Binding-site contacts:
Ligand atom CAF contacts residue VAL318 of chain 1.C at 3.4 Å (hydrophobic).
Ligand atom CAQ contacts residue TYR324 of chain 1.C at 3.6 Å (hydrophobic).
Ligand atom CAA contacts residue TYR354 of chain 1.C at 3.5 Å (hydrophobic).
Ligand atom OAC contacts residue VAL85 of chain 1.C at 3.4 Å.
Ligand atom SAK contacts residue TRP356 of chain 1.C at 3.5 Å.
Ligand atom SAK contacts residue GLY495 of chain 1.C at 4.0 Å.
Ligand atom CAN contacts residue VAL318 of chain 1.C at 3.9 Å (hydrophobic).
Ligand atom CAB contacts residue VAL85 of chain 1.C at 4.1 Å (hydrophobic).
Ligand atom CAB contacts residue VAL318 of chain 1.C at 3.9 Å (hydrophobic).
Ligand atom CAG contacts residue VAL492 of chain 1.C at 3.7 Å (hydrophobic).
Ligand atom CAH contacts residue VAL318 of chain 1.C at 3.8 Å (hydrophobic).
Ligand atom OAC contacts residue ARG89 of chain 1.C at 3.0 Å (salt-bridge).
Ligand atom OAD contacts residue TYR324 of chain 1.C at 2.6 Å (h-bond).
Ligand atom CAL contacts residue ARG89 of chain 1.C at 3.6 Å.
Ligand atom CAL contacts residue TYR324 of chain 1.C at 3.7 Å (hydrophobic).
Ligand atom CAI contacts residue ALA496 of chain 1.C at 3.8 Å (hydrophobic).
Ligand atom CAI contacts residue SER499 of chain 1.C at 4.2 Å.
Ligand atom CAA contacts residue GLY495 of chain 1.C at 3.7 Å.
Ligand atom CAB contacts residue TYR324 of chain 1.C at 4.1 Å (hydrophobic).
Ligand atom CAF contacts residue ALA496 of chain 1.C at 3.7 Å (hydrophobic).
Ligand atom CAM contacts residue ALA496 of chain 1.C at 4.1 Å (hydrophobic).
Ligand atom CAA contacts residue TRP356 of chain 1.C at 4.1 Å (hydrophobic).
Ligand atom CAH contacts residue SER499 of chain 1.C at 4.2 Å.
Ligand atom CAP contacts residue ALA496 of chain 1.C at 3.9 Å (hydrophobic).
Ligand atom CAN contacts residue ALA496 of chain 1.C at 3.8 Å (hydrophobic).
Ligand atom CAI contacts residue GLY495 of chain 1.C at 3.8 Å.
Ligand atom OAC contacts residue ALA496 of chain 1.C at 3.6 Å.
Ligand atom CAE contacts residue VAL492 of chain 1.C at 3.8 Å (hydrophobic).
Ligand atom CAL contacts residue VAL85 of chain 1.C at 4.0 Å (hydrophobic).
Ligand atom CAO contacts residue ALA496 of chain 1.C at 3.6 Å (hydrophobic).
Ligand atom CAB contacts residue LEU328 of chain 1.C at 3.9 Å (hydrophobic).
Ligand atom CAH contacts residue ALA496 of chain 1.C at 3.5 Å (hydrophobic).
Ligand atom CAM contacts residue GLY495 of chain 1.C at 4.0 Å.
Ligand atom CAL contacts residue ALA496 of chain 1.C at 4.1 Å (hydrophobic).
Ligand atom CAA contacts residue PHE350 of chain 1.C at 3.8 Å (hydrophobic).
Ligand atom CAF contacts residue LEU500 of chain 1.C at 4.2 Å (hydrophobic).
Ligand atom CAJ contacts residue VAL492 of chain 1.C at 4.1 Å (hydrophobic).
Ligand atom OAD contacts residue ARG89 of chain 1.C at 2.9 Å (salt-bridge).
Ligand atom OAC contacts residue LEU500 of chain 1.C at 3.7 Å.
Ligand atom CAJ contacts residue ALA496 of chain 1.C at 3.9 Å (hydrophobic).

Sequence of chain 1.C:
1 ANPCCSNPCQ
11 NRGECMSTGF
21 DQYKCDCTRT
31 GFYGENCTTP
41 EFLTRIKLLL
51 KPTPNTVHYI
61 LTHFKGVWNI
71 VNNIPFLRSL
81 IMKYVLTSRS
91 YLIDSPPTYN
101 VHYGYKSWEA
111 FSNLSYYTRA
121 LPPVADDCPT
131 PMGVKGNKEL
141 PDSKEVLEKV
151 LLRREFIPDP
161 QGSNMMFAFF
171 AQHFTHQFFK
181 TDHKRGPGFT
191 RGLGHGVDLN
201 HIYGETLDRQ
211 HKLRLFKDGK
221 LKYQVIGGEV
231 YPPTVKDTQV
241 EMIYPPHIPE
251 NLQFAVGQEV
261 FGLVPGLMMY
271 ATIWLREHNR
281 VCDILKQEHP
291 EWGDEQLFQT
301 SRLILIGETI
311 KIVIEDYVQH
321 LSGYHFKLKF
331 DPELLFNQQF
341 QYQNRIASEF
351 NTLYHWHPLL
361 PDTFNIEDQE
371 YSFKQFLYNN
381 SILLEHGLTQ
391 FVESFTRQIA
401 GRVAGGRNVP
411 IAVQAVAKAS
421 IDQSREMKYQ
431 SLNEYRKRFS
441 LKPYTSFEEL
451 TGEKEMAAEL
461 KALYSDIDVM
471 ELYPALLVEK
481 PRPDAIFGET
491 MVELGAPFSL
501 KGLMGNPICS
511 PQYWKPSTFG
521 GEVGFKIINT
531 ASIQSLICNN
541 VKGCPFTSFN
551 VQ

This protein binds this small molecule.
Small molecule (SMILES): CSc1ccc2cc([C@H](C)C(=O)O)ccc2c1